This protein binds this small molecule.
Small molecule (SMILES): O=C(O)C(=O)O

Sequence of chain 1.A:
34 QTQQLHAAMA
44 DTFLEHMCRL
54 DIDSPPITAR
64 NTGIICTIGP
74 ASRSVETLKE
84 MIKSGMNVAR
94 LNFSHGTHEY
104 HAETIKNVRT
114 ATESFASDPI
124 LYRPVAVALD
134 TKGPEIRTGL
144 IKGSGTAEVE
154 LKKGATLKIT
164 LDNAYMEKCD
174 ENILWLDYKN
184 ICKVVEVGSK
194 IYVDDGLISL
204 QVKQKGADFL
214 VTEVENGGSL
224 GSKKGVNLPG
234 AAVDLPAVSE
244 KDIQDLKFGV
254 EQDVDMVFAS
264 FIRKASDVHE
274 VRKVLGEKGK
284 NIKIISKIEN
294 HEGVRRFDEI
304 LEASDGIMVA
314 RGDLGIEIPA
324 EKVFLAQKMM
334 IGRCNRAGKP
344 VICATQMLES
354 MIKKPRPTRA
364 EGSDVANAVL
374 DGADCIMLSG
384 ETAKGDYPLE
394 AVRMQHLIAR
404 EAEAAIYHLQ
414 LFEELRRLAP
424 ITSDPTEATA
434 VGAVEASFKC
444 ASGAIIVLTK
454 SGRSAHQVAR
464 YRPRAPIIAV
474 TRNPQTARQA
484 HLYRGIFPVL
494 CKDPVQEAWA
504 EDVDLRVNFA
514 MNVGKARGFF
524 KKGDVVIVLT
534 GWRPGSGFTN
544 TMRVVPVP

Binding-site contacts:
Ligand atom O3 contacts residue LYS290 of chain 1.A at 3.8 Å.
Ligand atom O4 contacts residue ASP316 of chain 1.A at 3.9 Å.
Ligand atom C2 contacts residue LYS290 of chain 1.A at 4.4 Å.
Ligand atom O5 contacts residue LYS290 of chain 1.A at 2.8 Å (salt-bridge).
Ligand atom O3 contacts residue ALA347 of chain 1.A at 4.2 Å.
Ligand atom O5 contacts residue ARG93 of chain 1.A at 4.3 Å.
Ligand atom O5 contacts residue ASP316 of chain 1.A at 4.5 Å.
Ligand atom C1 contacts residue LYS290 of chain 1.A at 3.5 Å.
Ligand atom O3 contacts residue MET380 of chain 1.A at 4.0 Å.
Ligand atom O5 contacts residue MG1 of chain 1.H at 2.5 Å.
Ligand atom O6 contacts residue ALA313 of chain 1.A at 3.9 Å.
Ligand atom O6 contacts residue LYS290 of chain 1.A at 4.5 Å.
Ligand atom O3 contacts residue ARG93 of chain 1.A at 4.3 Å.
Ligand atom O4 contacts residue THR348 of chain 1.A at 2.5 Å (h-bond).
Ligand atom O3 contacts residue MET311 of chain 1.A at 3.8 Å.
Ligand atom C2 contacts residue GLU292 of chain 1.A at 3.6 Å.
Ligand atom O3 contacts residue ALA313 of chain 1.A at 3.7 Å.
Ligand atom O6 contacts residue MG1 of chain 1.H at 2.1 Å.
Ligand atom O4 contacts residue GLY315 of chain 1.A at 2.8 Å (h-bond).
Ligand atom O6 contacts residue ASP316 of chain 1.A at 2.9 Å (salt-bridge).
Ligand atom O4 contacts residue MG1 of chain 1.H at 4.1 Å.
Ligand atom O3 contacts residue MG1 of chain 1.H at 4.4 Å.
Ligand atom C2 contacts residue ASP316 of chain 1.A at 4.0 Å.
Ligand atom O6 contacts residue THR348 of chain 1.A at 4.5 Å.
Ligand atom O3 contacts residue THR348 of chain 1.A at 3.2 Å (h-bond).
Ligand atom C2 contacts residue THR348 of chain 1.A at 3.3 Å.
Ligand atom C1 contacts residue ALA313 of chain 1.A at 3.8 Å (hydrophobic).
Ligand atom C2 contacts residue ALA313 of chain 1.A at 3.5 Å (hydrophobic).
Ligand atom C2 contacts residue GLY315 of chain 1.A at 3.8 Å.
Ligand atom O6 contacts residue GLU292 of chain 1.A at 2.8 Å (salt-bridge).
Ligand atom C2 contacts residue MG1 of chain 1.H at 3.0 Å.
Ligand atom O4 contacts residue ALA313 of chain 1.A at 3.4 Å.
Ligand atom C1 contacts residue GLU292 of chain 1.A at 3.9 Å.
Ligand atom C1 contacts residue THR348 of chain 1.A at 3.5 Å.
Ligand atom O5 contacts residue GLU292 of chain 1.A at 3.5 Å (salt-bridge).
Ligand atom O6 contacts residue GLY315 of chain 1.A at 3.9 Å.
Ligand atom C1 contacts residue MG1 of chain 1.H at 3.1 Å.
Ligand atom O4 contacts residue ARG314 of chain 1.A at 3.6 Å (salt-bridge).